Binding-site contacts:
Ligand atom C34 contacts residue LEU57 of chain 1.A at 3.8 Å (hydrophobic).
Ligand atom O38 contacts residue SER40 of chain 1.A at 2.7 Å (h-bond).
Ligand atom F28 contacts residue LEU57 of chain 1.A at 3.3 Å.
Ligand atom C30 contacts residue ASP55 of chain 1.A at 3.3 Å.
Ligand atom C30 contacts residue SER40 of chain 1.A at 3.3 Å.
Ligand atom O38 contacts residue ASP55 of chain 1.A at 2.5 Å (salt-bridge).
Ligand atom C17 contacts residue MET68 of chain 1.A at 4.0 Å (hydrophobic).
Ligand atom N13 contacts residue TYR72 of chain 1.A at 4.0 Å.
Ligand atom C34 contacts residue LEU7 of chain 1.A at 3.7 Å (hydrophobic).
Ligand atom C36 contacts residue THR75 of chain 1.A at 3.4 Å.
Ligand atom C32 contacts residue LEU57 of chain 1.A at 3.9 Å (hydrophobic).
Ligand atom C36 contacts residue VAL8 of chain 1.A at 3.9 Å (hydrophobic).
Ligand atom F28 contacts residue TYR72 of chain 1.A at 4.0 Å.
Ligand atom C20 contacts residue GLN71 of chain 1.A at 3.7 Å.
Ligand atom C18 contacts residue MET68 of chain 1.A at 4.1 Å (hydrophobic).
Ligand atom C21 contacts residue MET68 of chain 1.A at 3.5 Å (hydrophobic).
Ligand atom C31 contacts residue SER40 of chain 1.A at 3.8 Å.
Ligand atom C35 contacts residue LYS6 of chain 1.A at 3.9 Å.
Ligand atom O12 contacts residue TYR72 of chain 1.A at 3.3 Å.
Ligand atom N8 contacts residue TYR72 of chain 1.A at 3.3 Å.
Ligand atom C35 contacts residue GLY76 of chain 1.A at 4.0 Å.
Ligand atom C34 contacts residue LYS6 of chain 1.A at 3.9 Å.
Ligand atom C5 contacts residue TYR72 of chain 1.A at 3.8 Å (hydrophobic).
Ligand atom C34 contacts residue ASP55 of chain 1.A at 3.6 Å.
Ligand atom C19 contacts residue MET68 of chain 1.A at 3.1 Å (hydrophobic).
Ligand atom N6 contacts residue TYR72 of chain 1.A at 3.5 Å.
Ligand atom C35 contacts residue VAL8 of chain 1.A at 3.4 Å (hydrophobic).
Ligand atom C36 contacts residue TYR72 of chain 1.A at 3.4 Å (hydrophobic).
Ligand atom C37 contacts residue TYR72 of chain 1.A at 3.6 Å (hydrophobic).
Ligand atom C29 contacts residue SER40 of chain 1.A at 3.6 Å.
Ligand atom C4 contacts residue TYR72 of chain 1.A at 3.6 Å (hydrophobic).
Ligand atom C37 contacts residue LEU57 of chain 1.A at 4.0 Å (hydrophobic).
Ligand atom C31 contacts residue ASP55 of chain 1.A at 3.2 Å.
Ligand atom C3 contacts residue TYR72 of chain 1.A at 3.5 Å (hydrophobic).
Ligand atom C9 contacts residue TYR72 of chain 1.A at 3.4 Å (hydrophobic).
Ligand atom C37 contacts residue THR75 of chain 1.A at 3.6 Å.
Ligand atom C35 contacts residue LEU7 of chain 1.A at 4.0 Å (hydrophobic).
Ligand atom C21 contacts residue TYR72 of chain 1.A at 3.6 Å (hydrophobic).
Ligand atom C11 contacts residue TYR72 of chain 1.A at 4.0 Å (hydrophobic).
Ligand atom C7 contacts residue TYR72 of chain 1.A at 3.2 Å (hydrophobic).

Sequence of chain 1.A:
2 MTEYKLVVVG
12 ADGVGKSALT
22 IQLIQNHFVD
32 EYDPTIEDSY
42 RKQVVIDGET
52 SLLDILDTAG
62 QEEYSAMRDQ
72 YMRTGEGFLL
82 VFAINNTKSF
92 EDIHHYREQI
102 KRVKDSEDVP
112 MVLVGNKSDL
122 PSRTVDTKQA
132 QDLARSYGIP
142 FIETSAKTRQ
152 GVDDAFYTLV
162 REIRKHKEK

This small molecule binds to this protein.
Small molecule (SMILES): CN1CCC[C@H]1COc1nc(N2C[C@H]3CC[C@@H](C2)N3)c2cnc(-c3cc(O)cc4ccccc34)c(F)c2n1